The small molecule below binds the protein below.
Small molecule (SMILES): CC(C)C[C@H](NC(=O)[C@@H](N)CC(=O)O)C(=O)N[C@@H](Cc1ccc(O)cc1)C(=O)NCC(=O)O

Binding-site contacts:
Ligand atom CD2 contacts residue GLY102 of chain 1.A at 3.7 Å.
Ligand atom CZ contacts residue ASN90 of chain 1.A at 3.8 Å.
Ligand atom C contacts residue LYS104 of chain 1.A at 4.1 Å.
Ligand atom CE2 contacts residue TYR99 of chain 1.A at 4.0 Å (hydrophobic).
Ligand atom CE2 contacts residue TYR87 of chain 1.A at 3.9 Å (hydrophobic).
Ligand atom CG contacts residue TYR99 of chain 1.A at 3.6 Å (hydrophobic).
Ligand atom OH contacts residue TYR87 of chain 1.A at 3.9 Å.
Ligand atom O contacts residue VAL109 of chain 1.A at 3.6 Å.
Ligand atom C contacts residue ASN107 of chain 1.A at 4.1 Å.
Ligand atom CE2 contacts residue TRP100 of chain 1.A at 3.9 Å (hydrophobic).
Ligand atom CA contacts residue ASN107 of chain 1.A at 4.0 Å.
Ligand atom O contacts residue ASN107 of chain 1.A at 3.8 Å.
Ligand atom O contacts residue LYS104 of chain 1.A at 4.0 Å.
Ligand atom O contacts residue ASN107 of chain 1.A at 3.1 Å (h-bond).
Ligand atom OH contacts residue ASN90 of chain 1.A at 3.1 Å.
Ligand atom CD2 contacts residue VAL109 of chain 1.A at 3.6 Å (hydrophobic).
Ligand atom CE1 contacts residue ASN90 of chain 1.A at 3.5 Å.
Ligand atom OH contacts residue PRO97 of chain 1.A at 3.9 Å.
Ligand atom C contacts residue ASN107 of chain 1.A at 3.7 Å.
Ligand atom CZ contacts residue PRO97 of chain 1.A at 4.1 Å (hydrophobic).
Ligand atom N contacts residue ASN107 of chain 1.A at 3.9 Å.
Ligand atom CD1 contacts residue ASN90 of chain 1.A at 4.2 Å.
Ligand atom CA contacts residue ASN107 of chain 1.A at 3.8 Å.
Ligand atom O contacts residue TYR87 of chain 1.A at 2.6 Å (h-bond).
Ligand atom CZ contacts residue TYR87 of chain 1.A at 4.0 Å (hydrophobic).
Ligand atom CE2 contacts residue TYR129 of chain 1.A at 3.7 Å (hydrophobic).
Ligand atom CB contacts residue TYR99 of chain 1.A at 3.6 Å (hydrophobic).
Ligand atom O contacts residue ASN107 of chain 1.A at 3.9 Å.
Ligand atom C contacts residue ASN107 of chain 1.A at 4.2 Å.
Ligand atom O contacts residue VAL103 of chain 1.A at 4.2 Å.
Ligand atom N contacts residue ASN107 of chain 1.A at 3.3 Å (h-bond).
Ligand atom CB contacts residue TYR87 of chain 1.A at 3.5 Å (hydrophobic).
Ligand atom OXT contacts residue LYS104 of chain 1.A at 3.4 Å.
Ligand atom C contacts residue TYR87 of chain 1.A at 3.5 Å (hydrophobic).
Ligand atom C contacts residue ASN107 of chain 1.A at 4.0 Å.
Ligand atom CD2 contacts residue TRP100 of chain 1.A at 4.0 Å (hydrophobic).
Ligand atom CD1 contacts residue LYS86 of chain 1.A at 3.8 Å.
Ligand atom CE1 contacts residue PRO97 of chain 1.A at 3.9 Å (hydrophobic).
Ligand atom CD2 contacts residue TYR99 of chain 1.A at 3.2 Å (hydrophobic).
Ligand atom CA contacts residue TYR87 of chain 1.A at 3.7 Å (hydrophobic).

Sequence of chain 1.A:
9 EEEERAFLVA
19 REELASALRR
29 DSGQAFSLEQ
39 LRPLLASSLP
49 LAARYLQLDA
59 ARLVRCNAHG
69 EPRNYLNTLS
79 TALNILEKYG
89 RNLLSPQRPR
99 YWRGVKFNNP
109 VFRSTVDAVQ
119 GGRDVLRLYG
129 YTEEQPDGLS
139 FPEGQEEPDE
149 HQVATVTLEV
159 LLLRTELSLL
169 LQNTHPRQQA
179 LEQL